Binding-site contacts:
Ligand atom C7 contacts residue TYR208 of chain 1.B at 3.3 Å (hydrophobic).
Ligand atom O3 contacts residue FMT1 of chain 1.K at 2.9 Å.
Ligand atom O3 contacts residue LYS30 of chain 1.B at 3.0 Å (salt-bridge).
Ligand atom O3 contacts residue ASP321 of chain 1.B at 2.8 Å (salt-bridge).
Ligand atom O5 contacts residue ARG35 of chain 1.B at 2.9 Å (salt-bridge).
Ligand atom C2 contacts residue GLN179 of chain 1.B at 3.6 Å.
Ligand atom O8 contacts residue SER177 of chain 1.B at 3.4 Å (h-bond).
Ligand atom O4 contacts residue TYR208 of chain 1.B at 3.6 Å.
Ligand atom O2 contacts residue LYS348 of chain 1.B at 2.9 Å (salt-bridge).
Ligand atom O7 contacts residue ASN344 of chain 1.B at 3.6 Å.
Ligand atom O7 contacts residue SER177 of chain 1.B at 2.7 Å (h-bond).
Ligand atom O4 contacts residue ARG35 of chain 1.B at 2.8 Å (salt-bridge).
Ligand atom O5 contacts residue TYR208 of chain 1.B at 3.5 Å.
Ligand atom O5 contacts residue THR105 of chain 1.B at 3.5 Å.
Ligand atom C1 contacts residue TYR208 of chain 1.B at 3.3 Å (hydrophobic).
Ligand atom C4 contacts residue ASP321 of chain 1.B at 3.5 Å.
Ligand atom O8 contacts residue SER178 of chain 1.B at 2.5 Å (h-bond).
Ligand atom O6 contacts residue LYS348 of chain 1.B at 2.8 Å (salt-bridge).
Ligand atom C5 contacts residue PO41 of chain 1.L at 3.7 Å.
Ligand atom O3 contacts residue PO41 of chain 1.L at 3.3 Å (h-bond).
Ligand atom O5 contacts residue SER31 of chain 1.B at 2.7 Å (h-bond).
Ligand atom C2 contacts residue TYR208 of chain 1.B at 3.4 Å (hydrophobic).
Ligand atom C7 contacts residue GLN179 of chain 1.B at 3.7 Å.
Ligand atom O8 contacts residue GLN179 of chain 1.B at 3.7 Å.
Ligand atom C6 contacts residue GLN179 of chain 1.B at 3.6 Å.
Ligand atom C5 contacts residue GLN179 of chain 1.B at 3.7 Å.
Ligand atom P1 contacts residue SER205 of chain 1.B at 3.6 Å.
Ligand atom O6 contacts residue SER205 of chain 1.B at 2.6 Å (h-bond).
Ligand atom O4 contacts residue GLN179 of chain 1.B at 3.7 Å.
Ligand atom P1 contacts residue SER177 of chain 1.B at 3.6 Å.
Ligand atom C6 contacts residue LYS30 of chain 1.B at 3.6 Å.
Ligand atom O7 contacts residue LYS348 of chain 1.B at 3.5 Å.
Ligand atom O6 contacts residue ASN344 of chain 1.B at 2.9 Å (h-bond).
Ligand atom P1 contacts residue LYS348 of chain 1.B at 3.7 Å.
Ligand atom C7 contacts residue SER31 of chain 1.B at 3.7 Å.
Ligand atom C1 contacts residue GLN179 of chain 1.B at 3.3 Å.
Ligand atom C7 contacts residue ARG35 of chain 1.B at 3.5 Å.
Ligand atom O2 contacts residue ASP321 of chain 1.B at 2.9 Å (salt-bridge).
Ligand atom C5 contacts residue ASP321 of chain 1.B at 3.6 Å.
Ligand atom O8 contacts residue SER205 of chain 1.B at 3.3 Å.

Sequence of chain 1.B:
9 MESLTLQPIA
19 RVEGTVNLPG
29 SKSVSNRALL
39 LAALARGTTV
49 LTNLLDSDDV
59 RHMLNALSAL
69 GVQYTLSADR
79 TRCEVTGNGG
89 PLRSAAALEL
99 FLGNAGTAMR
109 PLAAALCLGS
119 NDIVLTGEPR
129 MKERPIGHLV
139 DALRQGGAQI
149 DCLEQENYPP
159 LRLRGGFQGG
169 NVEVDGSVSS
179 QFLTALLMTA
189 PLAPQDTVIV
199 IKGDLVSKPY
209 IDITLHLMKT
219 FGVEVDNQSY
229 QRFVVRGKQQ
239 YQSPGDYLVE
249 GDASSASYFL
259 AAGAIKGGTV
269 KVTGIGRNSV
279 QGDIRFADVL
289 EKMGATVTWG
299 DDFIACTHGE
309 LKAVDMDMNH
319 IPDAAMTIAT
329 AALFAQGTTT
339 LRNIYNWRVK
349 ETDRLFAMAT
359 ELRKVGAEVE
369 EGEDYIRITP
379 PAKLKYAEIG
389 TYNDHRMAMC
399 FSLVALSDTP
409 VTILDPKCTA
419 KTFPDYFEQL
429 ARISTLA

The small molecule below binds the protein below.
Small molecule (SMILES): O=C(O)C1=C[C@@H](OP(=O)(O)O)[C@@H](O)[C@H](O)C1